Binding-site contacts:
Ligand atom C47 contacts residue LEU80 of chain 4.A at 4.3 Å (hydrophobic).
Ligand atom C9 contacts residue PRO189 of chain 4.A at 3.7 Å (hydrophobic).
Ligand atom C37 contacts residue TRP106 of chain 4.A at 4.4 Å (hydrophobic).
Ligand atom C48 contacts residue TRP106 of chain 4.A at 4.5 Å (hydrophobic).
Ligand atom O10 contacts residue PRO189 of chain 4.A at 3.1 Å.
Ligand atom O10 contacts residue LEU190 of chain 4.A at 4.0 Å.
Ligand atom C18 contacts residue LEU76 of chain 4.A at 4.4 Å (hydrophobic).
Ligand atom C22 contacts residue ILE41 of chain 4.A at 4.1 Å (hydrophobic).
Ligand atom C44 contacts residue PHE73 of chain 4.A at 4.2 Å (hydrophobic).
Ligand atom C18 contacts residue ILE41 of chain 4.A at 4.0 Å (hydrophobic).
Ligand atom C20 contacts residue LEU80 of chain 4.A at 3.9 Å (hydrophobic).
Ligand atom C44 contacts residue LEU107 of chain 4.A at 4.3 Å (hydrophobic).
Ligand atom C19 contacts residue PHE186 of chain 4.A at 4.1 Å (hydrophobic).
Ligand atom C57 contacts residue LEU103 of chain 4.A at 4.4 Å (hydrophobic).
Ligand atom C48 contacts residue ALA87 of chain 4.A at 4.5 Å (hydrophobic).
Ligand atom C37 contacts residue LEU107 of chain 4.A at 3.9 Å (hydrophobic).
Ligand atom C18 contacts residue PHE73 of chain 4.A at 3.6 Å (hydrophobic).
Ligand atom C47 contacts residue ILE102 of chain 4.A at 3.6 Å (hydrophobic).
Ligand atom C34 contacts residue LEU107 of chain 4.A at 4.0 Å (hydrophobic).
Ligand atom C1 contacts residue LEU80 of chain 4.A at 4.2 Å (hydrophobic).
Ligand atom C33 contacts residue ALA136 of chain 4.A at 3.9 Å (hydrophobic).
Ligand atom C33 contacts residue TRP106 of chain 4.A at 3.9 Å (hydrophobic).
Ligand atom C48 contacts residue ILE102 of chain 4.A at 4.4 Å (hydrophobic).
Ligand atom C3 contacts residue PRO189 of chain 4.A at 4.1 Å (hydrophobic).
Ligand atom C19 contacts residue PHE73 of chain 4.A at 3.8 Å (hydrophobic).
Ligand atom C57 contacts residue ALA77 of chain 4.A at 3.8 Å (hydrophobic).
Ligand atom C44 contacts residue LEU103 of chain 4.A at 4.3 Å (hydrophobic).
Ligand atom C22 contacts residue PHE186 of chain 4.A at 4.0 Å (hydrophobic).
Ligand atom C4 contacts residue PRO189 of chain 4.A at 4.4 Å (hydrophobic).
Ligand atom C15 contacts residue LEU76 of chain 4.A at 4.4 Å (hydrophobic).
Ligand atom C48 contacts residue LEU80 of chain 4.A at 4.4 Å (hydrophobic).
Ligand atom C34 contacts residue TRP106 of chain 4.A at 3.9 Å (hydrophobic).
Ligand atom C18 contacts residue PHE186 of chain 4.A at 3.7 Å (hydrophobic).
Ligand atom O11 contacts residue PRO189 of chain 4.A at 4.1 Å.
Ligand atom C45 contacts residue TRP106 of chain 4.A at 3.6 Å (hydrophobic).
Ligand atom C19 contacts residue LEU76 of chain 4.A at 3.5 Å (hydrophobic).
Ligand atom C35 contacts residue LEU107 of chain 4.A at 4.3 Å (hydrophobic).
Ligand atom C34 contacts residue ALA136 of chain 4.A at 4.3 Å (hydrophobic).
Ligand atom C20 contacts residue LEU76 of chain 4.A at 3.5 Å (hydrophobic).
Ligand atom C47 contacts residue ALA77 of chain 4.A at 4.5 Å (hydrophobic).

The small molecule below binds the protein below.
Small molecule (SMILES): O=C(O)c1ccc(NC(=O)c2cccc(CC3CCCCC3)n2)c(Cc2ccccc2)c1

Sequence of chain 4.A:
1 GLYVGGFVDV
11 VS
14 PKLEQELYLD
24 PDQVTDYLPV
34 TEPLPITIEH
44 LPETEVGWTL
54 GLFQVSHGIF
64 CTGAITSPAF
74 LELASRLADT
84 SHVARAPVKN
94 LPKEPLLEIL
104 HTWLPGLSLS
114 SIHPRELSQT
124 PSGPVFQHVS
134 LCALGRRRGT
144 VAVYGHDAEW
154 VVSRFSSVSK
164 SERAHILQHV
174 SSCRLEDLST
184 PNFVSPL